Sequence of chain 1.C:
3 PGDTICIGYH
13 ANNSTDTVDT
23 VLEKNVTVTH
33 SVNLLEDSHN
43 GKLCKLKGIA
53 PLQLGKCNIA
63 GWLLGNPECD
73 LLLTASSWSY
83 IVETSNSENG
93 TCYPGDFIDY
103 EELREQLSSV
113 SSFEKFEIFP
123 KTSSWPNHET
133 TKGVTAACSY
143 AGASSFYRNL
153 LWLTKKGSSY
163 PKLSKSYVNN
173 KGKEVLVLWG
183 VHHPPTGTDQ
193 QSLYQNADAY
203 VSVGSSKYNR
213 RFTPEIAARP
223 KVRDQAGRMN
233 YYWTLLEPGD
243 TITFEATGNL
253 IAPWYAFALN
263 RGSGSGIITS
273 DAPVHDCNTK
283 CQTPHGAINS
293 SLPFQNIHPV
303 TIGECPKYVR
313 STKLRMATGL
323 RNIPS

Sequence of chain 1.O:
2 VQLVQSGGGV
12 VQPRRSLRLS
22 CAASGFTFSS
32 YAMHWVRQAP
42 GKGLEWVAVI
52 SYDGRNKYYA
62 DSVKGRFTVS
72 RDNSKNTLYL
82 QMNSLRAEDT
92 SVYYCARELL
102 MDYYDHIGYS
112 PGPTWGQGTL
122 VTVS

Binding-site contacts:
Ligand atom C4 contacts residue ASN91 of chain 1.C at 4.2 Å.
Ligand atom O7 contacts residue GLU70 of chain 1.C at 4.5 Å.
Ligand atom C8 contacts residue ARG225 of chain 1.C at 3.4 Å.
Ligand atom C8 contacts residue CYS94 of chain 1.C at 4.0 Å (hydrophobic).
Ligand atom C3 contacts residue ASN91 of chain 1.C at 3.7 Å.
Ligand atom O4 contacts residue ARG56 of chain 1.O at 3.0 Å (salt-bridge).
Ligand atom C1 contacts residue GLU70 of chain 1.C at 4.1 Å.
Ligand atom N2 contacts residue ARG225 of chain 1.C at 3.7 Å.
Ligand atom C7 contacts residue ARG225 of chain 1.C at 3.4 Å.
Ligand atom C6 contacts residue ARG225 of chain 1.C at 3.6 Å.
Ligand atom C3 contacts residue ARG225 of chain 1.C at 3.9 Å.
Ligand atom C5 contacts residue ASN91 of chain 1.C at 3.7 Å.
Ligand atom O7 contacts residue ASN91 of chain 1.C at 2.7 Å (h-bond).
Ligand atom C8 contacts residue CYS140 of chain 1.C at 4.0 Å (hydrophobic).
Ligand atom C8 contacts residue GLU70 of chain 1.C at 4.3 Å.
Ligand atom O7 contacts residue CYS94 of chain 1.C at 3.9 Å.
Ligand atom N2 contacts residue ASN91 of chain 1.C at 2.7 Å (h-bond).
Ligand atom O7 contacts residue ASN68 of chain 1.C at 3.2 Å (h-bond).
Ligand atom C2 contacts residue ARG225 of chain 1.C at 4.0 Å.
Ligand atom O5 contacts residue ASN91 of chain 1.C at 2.4 Å (h-bond).
Ligand atom C7 contacts residue ASN91 of chain 1.C at 3.0 Å.
Ligand atom N2 contacts residue GLU70 of chain 1.C at 3.8 Å.
Ligand atom O7 contacts residue ARG225 of chain 1.C at 3.9 Å.
Ligand atom C4 contacts residue ARG56 of chain 1.O at 4.4 Å.
Ligand atom C5 contacts residue ARG225 of chain 1.C at 4.4 Å.
Ligand atom C8 contacts residue ASN91 of chain 1.C at 4.4 Å.
Ligand atom C8 contacts residue ASN68 of chain 1.C at 4.1 Å.
Ligand atom C4 contacts residue ARG225 of chain 1.C at 4.4 Å.
Ligand atom C7 contacts residue CYS94 of chain 1.C at 4.3 Å (hydrophobic).
Ligand atom C7 contacts residue ASN68 of chain 1.C at 4.0 Å.
Ligand atom C8 contacts residue ALA139 of chain 1.C at 4.0 Å (hydrophobic).
Ligand atom C1 contacts residue ASN91 of chain 1.C at 1.4 Å.
Ligand atom O6 contacts residue GLU90 of chain 1.C at 3.4 Å (salt-bridge).
Ligand atom O5 contacts residue ARG225 of chain 1.C at 3.8 Å.
Ligand atom C8 contacts residue SER141 of chain 1.C at 3.6 Å.
Ligand atom O6 contacts residue ARG225 of chain 1.C at 3.5 Å (salt-bridge).
Ligand atom O3 contacts residue ARG225 of chain 1.C at 2.8 Å (salt-bridge).
Ligand atom C2 contacts residue ASN91 of chain 1.C at 2.3 Å.
Ligand atom C7 contacts residue GLU70 of chain 1.C at 4.0 Å.
Ligand atom C6 contacts residue GLU90 of chain 1.C at 3.8 Å.

This protein binds this small molecule.
Small molecule (SMILES): CC(=O)N[C@H]1[C@H](O[C@H]2[C@H](O)[C@@H](NC(C)=O)CO[C@@H]2CO)O[C@H](CO)[C@@H](O[C@@H]2O[C@H](CO)[C@@H](O)[C@H](O)[C@@H]2O)[C@@H]1O